Sequence of chain 1.D:
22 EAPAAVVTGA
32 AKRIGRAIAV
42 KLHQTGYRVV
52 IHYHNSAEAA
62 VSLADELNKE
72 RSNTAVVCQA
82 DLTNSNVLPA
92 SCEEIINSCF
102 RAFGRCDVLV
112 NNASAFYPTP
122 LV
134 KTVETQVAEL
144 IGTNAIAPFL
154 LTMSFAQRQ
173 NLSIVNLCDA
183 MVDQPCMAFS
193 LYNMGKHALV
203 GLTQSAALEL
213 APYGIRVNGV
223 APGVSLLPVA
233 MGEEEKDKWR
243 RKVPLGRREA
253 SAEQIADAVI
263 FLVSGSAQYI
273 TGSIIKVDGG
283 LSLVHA

A protein and the small-molecule ligand that binds it are described below.
Small molecule (SMILES): COC(=O)C1CCN(C(=O)c2ccc(N(CCCO)Cc3cnc4nc(N)nc(N)c4n3)cc2)CC1

Binding-site contacts:
Ligand atom C8A contacts residue NAP1 of chain 1.L at 3.4 Å.
Ligand atom N8 contacts residue NAP1 of chain 1.L at 3.3 Å (h-bond).
Ligand atom C6 contacts residue NAP1 of chain 1.L at 3.5 Å.
Ligand atom C9 contacts residue NAP1 of chain 1.L at 3.4 Å.
Ligand atom OBJ contacts residue ASP181 of chain 1.D at 3.7 Å.
Ligand atom C7 contacts residue LEU228 of chain 1.D at 3.4 Å (hydrophobic).
Ligand atom N4 contacts residue TYR194 of chain 1.D at 2.9 Å (h-bond).
Ligand atom C7 contacts residue ARG34 of chain 1.D at 3.5 Å.
Ligand atom CBH contacts residue GLY225 of chain 1.D at 3.7 Å.
Ligand atom N5 contacts residue PHE117 of chain 1.D at 3.6 Å.
Ligand atom CAO contacts residue PHE117 of chain 1.D at 3.5 Å (hydrophobic).
Ligand atom C8A contacts residue PHE117 of chain 1.D at 3.5 Å (hydrophobic).
Ligand atom C9 contacts residue LEU228 of chain 1.D at 3.7 Å (hydrophobic).
Ligand atom OBJ contacts residue NAP1 of chain 1.L at 3.7 Å.
Ligand atom N4 contacts residue PHE117 of chain 1.D at 3.7 Å.
Ligand atom N2 contacts residue NAP1 of chain 1.L at 3.1 Å (h-bond).
Ligand atom C7 contacts residue NAP1 of chain 1.L at 3.5 Å.
Ligand atom CAR contacts residue TRP241 of chain 1.D at 3.5 Å (hydrophobic).
Ligand atom C4A contacts residue PHE117 of chain 1.D at 3.5 Å (hydrophobic).
Ligand atom OBF contacts residue TYR118 of chain 1.D at 3.6 Å.
Ligand atom CAV contacts residue PHE117 of chain 1.D at 3.4 Å (hydrophobic).
Ligand atom N2 contacts residue SER115 of chain 1.D at 2.9 Å (h-bond).
Ligand atom CAO contacts residue PRO230 of chain 1.D at 3.5 Å (hydrophobic).
Ligand atom CAT contacts residue PHE117 of chain 1.D at 3.5 Å (hydrophobic).
Ligand atom C2 contacts residue PHE117 of chain 1.D at 3.4 Å (hydrophobic).
Ligand atom C4 contacts residue TYR194 of chain 1.D at 3.7 Å (hydrophobic).
Ligand atom N2 contacts residue PHE117 of chain 1.D at 3.5 Å.
Ligand atom N4 contacts residue NAP1 of chain 1.L at 3.5 Å.
Ligand atom C2 contacts residue NAP1 of chain 1.L at 3.4 Å.
Ligand atom CAT contacts residue PRO230 of chain 1.D at 3.6 Å (hydrophobic).
Ligand atom N3 contacts residue PHE117 of chain 1.D at 3.6 Å.
Ligand atom N3 contacts residue NAP1 of chain 1.L at 2.9 Å (h-bond).
Ligand atom C4A contacts residue NAP1 of chain 1.L at 3.6 Å.
Ligand atom CBH contacts residue NAP1 of chain 1.L at 3.7 Å.
Ligand atom N5 contacts residue NAP1 of chain 1.L at 3.3 Å.
Ligand atom N8 contacts residue ARG34 of chain 1.D at 3.3 Å (salt-bridge).
Ligand atom N1 contacts residue NAP1 of chain 1.L at 2.7 Å (h-bond).
Ligand atom C4 contacts residue PHE117 of chain 1.D at 3.6 Å (hydrophobic).
Ligand atom CAT contacts residue MET233 of chain 1.D at 3.5 Å (hydrophobic).
Ligand atom N3 contacts residue TYR194 of chain 1.D at 3.6 Å.